The protein below binds the small molecule below.
Small molecule (SMILES): CO[C@H]1O[C@H](CO)[C@@H](O)[C@H](O)[C@@H]1O

Sequence of chain 1.C:
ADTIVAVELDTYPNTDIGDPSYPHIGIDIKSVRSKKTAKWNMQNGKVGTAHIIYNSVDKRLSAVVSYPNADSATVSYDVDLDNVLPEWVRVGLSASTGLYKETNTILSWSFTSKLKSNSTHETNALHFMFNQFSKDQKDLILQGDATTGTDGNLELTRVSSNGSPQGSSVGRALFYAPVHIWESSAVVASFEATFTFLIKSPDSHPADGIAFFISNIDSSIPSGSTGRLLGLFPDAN

Binding-site contacts:
Ligand atom C5 contacts residue ASP208 of chain 1.C at 4.2 Å.
Ligand atom O4 contacts residue ASP208 of chain 1.C at 2.8 Å (salt-bridge).
Ligand atom C6 contacts residue TYR12 of chain 1.C at 3.4 Å (hydrophobic).
Ligand atom O6 contacts residue ALA207 of chain 1.C at 3.6 Å.
Ligand atom O2 contacts residue LEU99 of chain 1.C at 3.8 Å.
Ligand atom C4 contacts residue ASP208 of chain 1.C at 3.6 Å.
Ligand atom O6 contacts residue GLY98 of chain 1.C at 3.5 Å.
Ligand atom O2 contacts residue GLY98 of chain 1.C at 3.9 Å.
Ligand atom O6 contacts residue TYR100 of chain 1.C at 3.1 Å (h-bond).
Ligand atom O5 contacts residue GLY98 of chain 1.C at 4.3 Å.
Ligand atom C7 contacts residue LEU99 of chain 1.C at 4.0 Å (hydrophobic).
Ligand atom C4 contacts residue TYR12 of chain 1.C at 4.5 Å (hydrophobic).
Ligand atom C6 contacts residue TYR100 of chain 1.C at 4.2 Å (hydrophobic).
Ligand atom O6 contacts residue ASP208 of chain 1.C at 3.1 Å (salt-bridge).
Ligand atom O6 contacts residue LEU99 of chain 1.C at 3.1 Å (h-bond).
Ligand atom C4 contacts residue GLY227 of chain 1.C at 4.0 Å.
Ligand atom C6 contacts residue LEU99 of chain 1.C at 4.2 Å (hydrophobic).
Ligand atom C4 contacts residue ARG228 of chain 1.C at 3.7 Å.
Ligand atom C4 contacts residue ASN14 of chain 1.C at 3.8 Å.
Ligand atom O3 contacts residue ASN14 of chain 1.C at 4.4 Å.
Ligand atom C3 contacts residue ASN14 of chain 1.C at 4.0 Å.
Ligand atom C7 contacts residue TYR12 of chain 1.C at 4.2 Å (hydrophobic).
Ligand atom O3 contacts residue GLY227 of chain 1.C at 3.7 Å.
Ligand atom O5 contacts residue TYR100 of chain 1.C at 4.4 Å.
Ligand atom C6 contacts residue ALA207 of chain 1.C at 4.0 Å (hydrophobic).
Ligand atom O5 contacts residue LEU99 of chain 1.C at 3.3 Å (h-bond).
Ligand atom O3 contacts residue ARG228 of chain 1.C at 3.1 Å (salt-bridge).
Ligand atom O4 contacts residue ARG228 of chain 1.C at 3.2 Å (salt-bridge).
Ligand atom O2 contacts residue GLY227 of chain 1.C at 4.4 Å.
Ligand atom O4 contacts residue ASN14 of chain 1.C at 2.8 Å (h-bond).
Ligand atom C3 contacts residue GLY227 of chain 1.C at 4.4 Å.
Ligand atom C5 contacts residue ASN14 of chain 1.C at 4.3 Å.
Ligand atom C1 contacts residue LEU99 of chain 1.C at 3.8 Å (hydrophobic).
Ligand atom O4 contacts residue GLY227 of chain 1.C at 3.9 Å.
Ligand atom O4 contacts residue TYR12 of chain 1.C at 3.7 Å.
Ligand atom C3 contacts residue ARG228 of chain 1.C at 4.0 Å.
Ligand atom C5 contacts residue TYR12 of chain 1.C at 3.6 Å (hydrophobic).
Ligand atom C5 contacts residue LEU99 of chain 1.C at 4.3 Å (hydrophobic).
Ligand atom C6 contacts residue ASP208 of chain 1.C at 3.6 Å.